Binding-site contacts:
Ligand atom C2' contacts residue TYR107 of chain 1.A at 3.8 Å (hydrophobic).
Ligand atom O4 contacts residue TYR109 of chain 1.A at 3.8 Å.
Ligand atom C5' contacts residue TYR107 of chain 1.A at 3.6 Å (hydrophobic).
Ligand atom P1 contacts residue LYS78 of chain 1.A at 3.6 Å.
Ligand atom P2 contacts residue ARG35 of chain 1.A at 3.6 Å.
Ligand atom O2P contacts residue TYR79 of chain 1.A at 2.5 Å (h-bond).
Ligand atom O1P contacts residue LYS78 of chain 1.A at 2.6 Å (salt-bridge).
Ligand atom O4' contacts residue ARG81 of chain 1.A at 3.1 Å (salt-bridge).
Ligand atom C4 contacts residue LEU83 of chain 1.A at 3.7 Å (hydrophobic).
Ligand atom C4' contacts residue ARG81 of chain 1.A at 3.9 Å.
Ligand atom O4 contacts residue LEU83 of chain 1.A at 3.6 Å.
Ligand atom C4 contacts residue TYR109 of chain 1.A at 3.5 Å (hydrophobic).
Ligand atom C5M contacts residue ARG35 of chain 1.A at 3.7 Å.
Ligand atom C2 contacts residue TYR109 of chain 1.A at 3.7 Å (hydrophobic).
Ligand atom P1 contacts residue TYR79 of chain 1.A at 3.6 Å.
Ligand atom O2 contacts residue ASP77 of chain 1.A at 4.0 Å.
Ligand atom O1P contacts residue TYR79 of chain 1.A at 3.5 Å (h-bond).
Ligand atom C5M contacts residue LEU36 of chain 1.A at 4.0 Å (hydrophobic).
Ligand atom O5P contacts residue CA1 of chain 1.C at 3.2 Å.
Ligand atom O5P contacts residue ASP40 of chain 1.A at 3.2 Å (salt-bridge).
Ligand atom O4P contacts residue ARG81 of chain 1.A at 2.7 Å (salt-bridge).
Ligand atom P2 contacts residue ARG81 of chain 1.A at 3.9 Å.
Ligand atom C5 contacts residue LEU83 of chain 1.A at 4.0 Å (hydrophobic).
Ligand atom C5 contacts residue TYR109 of chain 1.A at 4.1 Å (hydrophobic).
Ligand atom C6 contacts residue ARG81 of chain 1.A at 4.1 Å.
Ligand atom N3 contacts residue TYR109 of chain 1.A at 3.4 Å.
Ligand atom O5' contacts residue ARG81 of chain 1.A at 3.1 Å (salt-bridge).
Ligand atom O5' contacts residue ARG35 of chain 1.A at 3.7 Å.
Ligand atom O5P contacts residue ARG35 of chain 1.A at 2.8 Å (salt-bridge).
Ligand atom C2 contacts residue ASP77 of chain 1.A at 4.0 Å.
Ligand atom O3' contacts residue LYS78 of chain 1.A at 3.5 Å.
Ligand atom O2 contacts residue TYR109 of chain 1.A at 3.9 Å.
Ligand atom N3 contacts residue LEU83 of chain 1.A at 3.8 Å.
Ligand atom O2P contacts residue LYS78 of chain 1.A at 4.0 Å.
Ligand atom C2' contacts residue TYR109 of chain 1.A at 3.2 Å (hydrophobic).
Ligand atom O4P contacts residue ARG35 of chain 1.A at 2.9 Å (salt-bridge).
Ligand atom C5M contacts residue TYR107 of chain 1.A at 3.8 Å (hydrophobic).
Ligand atom C3' contacts residue TYR107 of chain 1.A at 3.9 Å (hydrophobic).
Ligand atom N1 contacts residue TYR109 of chain 1.A at 4.0 Å.
Ligand atom O4 contacts residue LEU37 of chain 1.A at 3.9 Å.

The protein below binds the small molecule below.
Small molecule (SMILES): Cc1cn([C@H]2C[C@H](OP(=O)(O)O)[C@@H](COP(=O)(O)O)O2)c(=O)[nH]c1=O

Sequence of chain 1.A:
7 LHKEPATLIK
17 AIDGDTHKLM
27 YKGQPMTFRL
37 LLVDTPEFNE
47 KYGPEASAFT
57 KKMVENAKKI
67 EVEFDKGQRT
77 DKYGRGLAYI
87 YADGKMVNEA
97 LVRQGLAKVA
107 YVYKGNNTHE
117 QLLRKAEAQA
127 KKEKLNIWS